Sequence of chain 1.B:
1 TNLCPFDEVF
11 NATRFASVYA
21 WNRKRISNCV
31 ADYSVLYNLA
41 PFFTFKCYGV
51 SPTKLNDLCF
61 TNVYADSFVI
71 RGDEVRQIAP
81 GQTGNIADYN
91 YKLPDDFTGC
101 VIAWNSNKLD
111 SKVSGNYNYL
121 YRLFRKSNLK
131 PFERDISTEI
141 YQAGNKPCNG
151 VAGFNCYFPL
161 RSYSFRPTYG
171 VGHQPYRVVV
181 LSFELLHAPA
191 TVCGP

The protein below binds the small molecule below.
Small molecule (SMILES): CC(=O)N[C@@H]1[C@@H](O)[C@H](O)[C@@H](CO)O[C@H]1O

Binding-site contacts:
Ligand atom C2 contacts residue ASN11 of chain 1.B at 2.5 Å.
Ligand atom O5 contacts residue ASP7 of chain 1.B at 3.9 Å.
Ligand atom C4 contacts residue ASN11 of chain 1.B at 4.2 Å.
Ligand atom N2 contacts residue ASN11 of chain 1.B at 2.9 Å (h-bond).
Ligand atom O3 contacts residue ASN38 of chain 1.B at 3.6 Å.
Ligand atom C1 contacts residue ASN11 of chain 1.B at 1.4 Å.
Ligand atom C1 contacts residue ASP7 of chain 1.B at 3.7 Å.
Ligand atom C4 contacts residue ASN38 of chain 1.B at 4.2 Å.
Ligand atom C5 contacts residue ASN11 of chain 1.B at 3.6 Å.
Ligand atom O4 contacts residue ASN38 of chain 1.B at 3.2 Å (h-bond).
Ligand atom C8 contacts residue PHE10 of chain 1.B at 3.6 Å (hydrophobic).
Ligand atom C8 contacts residue PHE6 of chain 1.B at 4.0 Å (hydrophobic).
Ligand atom C3 contacts residue ASN11 of chain 1.B at 3.8 Å.
Ligand atom N2 contacts residue ASP7 of chain 1.B at 4.4 Å.
Ligand atom C2 contacts residue ASP7 of chain 1.B at 3.9 Å.
Ligand atom C3 contacts residue ASN38 of chain 1.B at 3.6 Å.
Ligand atom C7 contacts residue ASN11 of chain 1.B at 4.0 Å.
Ligand atom O5 contacts residue ASN11 of chain 1.B at 2.4 Å (h-bond).